This protein binds this small molecule.
Small molecule (SMILES): CC(=O)N[C@@H]1[C@@H](O)[C@H](O)[C@@H](CO)O[C@H]1O

Binding-site contacts:
Ligand atom C7 contacts residue TYR111 of chain 1.B at 3.9 Å (hydrophobic).
Ligand atom C8 contacts residue ARG106 of chain 1.B at 4.3 Å.
Ligand atom C2 contacts residue ASN110 of chain 1.B at 2.5 Å.
Ligand atom C3 contacts residue ASN110 of chain 1.B at 3.8 Å.
Ligand atom O7 contacts residue TYR111 of chain 1.B at 2.9 Å (h-bond).
Ligand atom C7 contacts residue GLU107 of chain 1.B at 4.0 Å.
Ligand atom C4 contacts residue ASN110 of chain 1.B at 4.2 Å.
Ligand atom O7 contacts residue ASN110 of chain 1.B at 3.0 Å (h-bond).
Ligand atom C7 contacts residue ASN110 of chain 1.B at 3.2 Å.
Ligand atom C8 contacts residue ASN110 of chain 1.B at 4.5 Å.
Ligand atom C1 contacts residue ASN110 of chain 1.B at 1.4 Å.
Ligand atom C5 contacts residue ASN110 of chain 1.B at 3.6 Å.
Ligand atom C8 contacts residue TYR111 of chain 1.B at 4.3 Å (hydrophobic).
Ligand atom O7 contacts residue GLU107 of chain 1.B at 4.2 Å.
Ligand atom C8 contacts residue GLU107 of chain 1.B at 3.1 Å.
Ligand atom N2 contacts residue ASN110 of chain 1.B at 3.0 Å (h-bond).
Ligand atom O5 contacts residue ASN110 of chain 1.B at 2.3 Å (h-bond).

Sequence of chain 1.B:
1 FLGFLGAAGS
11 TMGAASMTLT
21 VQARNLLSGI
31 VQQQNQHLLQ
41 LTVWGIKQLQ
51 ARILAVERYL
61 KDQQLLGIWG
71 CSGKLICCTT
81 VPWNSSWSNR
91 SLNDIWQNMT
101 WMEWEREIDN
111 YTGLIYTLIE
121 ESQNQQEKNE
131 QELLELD